Sequence of chain 1.C:
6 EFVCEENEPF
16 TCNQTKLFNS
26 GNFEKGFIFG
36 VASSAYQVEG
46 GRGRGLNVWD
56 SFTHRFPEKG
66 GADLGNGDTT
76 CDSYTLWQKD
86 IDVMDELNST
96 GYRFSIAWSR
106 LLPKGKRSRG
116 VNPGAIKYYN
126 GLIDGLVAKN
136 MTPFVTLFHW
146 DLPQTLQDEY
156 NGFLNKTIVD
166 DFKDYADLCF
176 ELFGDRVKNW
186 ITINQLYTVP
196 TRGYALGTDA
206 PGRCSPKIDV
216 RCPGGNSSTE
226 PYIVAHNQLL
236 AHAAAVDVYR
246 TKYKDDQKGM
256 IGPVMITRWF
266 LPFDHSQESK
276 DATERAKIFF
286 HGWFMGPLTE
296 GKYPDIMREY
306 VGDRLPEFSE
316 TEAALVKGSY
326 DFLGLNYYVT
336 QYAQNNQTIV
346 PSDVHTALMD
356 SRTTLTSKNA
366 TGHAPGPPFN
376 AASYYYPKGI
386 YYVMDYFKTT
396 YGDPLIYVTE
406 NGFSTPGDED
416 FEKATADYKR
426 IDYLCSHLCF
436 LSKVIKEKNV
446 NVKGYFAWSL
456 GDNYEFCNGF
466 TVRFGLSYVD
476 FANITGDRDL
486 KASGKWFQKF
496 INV

The small molecule below binds the protein below.
Small molecule (SMILES): CC(=O)N[C@@H]1[C@@H](O)[C@H](O)[C@@H](CO)O[C@H]1O

Binding-site contacts:
Ligand atom C3 contacts residue ASN221 of chain 1.C at 3.8 Å.
Ligand atom C1 contacts residue ASN221 of chain 1.C at 1.4 Å.
Ligand atom O4 contacts residue SER347 of chain 1.C at 3.9 Å.
Ligand atom C2 contacts residue ASN221 of chain 1.C at 2.5 Å.
Ligand atom C6 contacts residue ASP348 of chain 1.C at 3.8 Å.
Ligand atom N2 contacts residue ASN221 of chain 1.C at 2.9 Å (h-bond).
Ligand atom O6 contacts residue PRO211 of chain 1.C at 4.1 Å.
Ligand atom C4 contacts residue ASN221 of chain 1.C at 4.2 Å.
Ligand atom O5 contacts residue ASN221 of chain 1.C at 2.4 Å (h-bond).
Ligand atom C7 contacts residue ASN221 of chain 1.C at 3.8 Å.
Ligand atom C5 contacts residue ASN221 of chain 1.C at 3.7 Å.
Ligand atom C7 contacts residue THR224 of chain 1.C at 3.7 Å.
Ligand atom C8 contacts residue ASN221 of chain 1.C at 4.3 Å.
Ligand atom O7 contacts residue THR224 of chain 1.C at 3.2 Å.
Ligand atom C8 contacts residue THR224 of chain 1.C at 3.8 Å.
Ligand atom O7 contacts residue ASN221 of chain 1.C at 4.1 Å.
Ligand atom O5 contacts residue SER210 of chain 1.C at 4.4 Å.
Ligand atom C4 contacts residue SER347 of chain 1.C at 4.2 Å.
Ligand atom C8 contacts residue SER223 of chain 1.C at 4.2 Å.